Binding-site contacts:
Ligand atom C3 contacts residue ILE65 of chain 1.A at 3.8 Å (hydrophobic).
Ligand atom O1 contacts residue GLU37 of chain 1.A at 3.2 Å.
Ligand atom C17 contacts residue ARG63 of chain 1.A at 3.5 Å.
Ligand atom C19 contacts residue ARG123 of chain 1.A at 3.6 Å.
Ligand atom C20 contacts residue PRO66 of chain 1.A at 3.7 Å (hydrophobic).
Ligand atom C19 contacts residue GLY64 of chain 1.A at 3.5 Å.
Ligand atom C22 contacts residue ASN33 of chain 1.A at 3.4 Å.
Ligand atom S1 contacts residue GLU37 of chain 1.A at 3.3 Å (salt-bridge).
Ligand atom C5 contacts residue GLU37 of chain 1.A at 3.6 Å.
Ligand atom C20 contacts residue GLY64 of chain 1.A at 3.7 Å.
Ligand atom C21 contacts residue ILE65 of chain 1.A at 3.6 Å (hydrophobic).
Ligand atom C16 contacts residue PRO66 of chain 1.A at 3.6 Å (hydrophobic).
Ligand atom CL1 contacts residue ASN33 of chain 1.A at 3.5 Å.
Ligand atom C18 contacts residue ARG63 of chain 1.A at 3.6 Å.
Ligand atom C6 contacts residue ARG63 of chain 1.A at 3.7 Å.
Ligand atom C2 contacts residue ASP60 of chain 1.A at 3.5 Å.
Ligand atom CL2 contacts residue VAL107 of chain 1.A at 3.5 Å.
Ligand atom CL2 contacts residue VAL154 of chain 1.A at 3.8 Å.
Ligand atom S1 contacts residue GLY64 of chain 1.A at 3.5 Å (h-bond).
Ligand atom C6 contacts residue PRO66 of chain 1.A at 3.8 Å (hydrophobic).
Ligand atom C4 contacts residue ILE65 of chain 1.A at 3.8 Å (hydrophobic).
Ligand atom C7 contacts residue PRO66 of chain 1.A at 3.9 Å (hydrophobic).
Ligand atom CL2 contacts residue ASN33 of chain 1.A at 3.7 Å.
Ligand atom O1 contacts residue THR152 of chain 1.A at 3.7 Å.
Ligand atom O3 contacts residue ARG123 of chain 1.A at 2.8 Å (salt-bridge).
Ligand atom C17 contacts residue PRO66 of chain 1.A at 3.6 Å (hydrophobic).
Ligand atom N1 contacts residue THR152 of chain 1.A at 3.6 Å.
Ligand atom C2 contacts residue ASN33 of chain 1.A at 3.8 Å.
Ligand atom N2 contacts residue ILE65 of chain 1.A at 3.8 Å.
Ligand atom N1 contacts residue ASP60 of chain 1.A at 2.8 Å (salt-bridge).
Ligand atom CL1 contacts residue ILE65 of chain 1.A at 3.5 Å.
Ligand atom C18 contacts residue ARG123 of chain 1.A at 3.7 Å.
Ligand atom C2 contacts residue THR152 of chain 1.A at 3.8 Å.
Ligand atom S1 contacts residue ILE65 of chain 1.A at 3.8 Å.
Ligand atom C20 contacts residue ARG63 of chain 1.A at 3.5 Å.
Ligand atom O1 contacts residue ASP60 of chain 1.A at 3.7 Å.
Ligand atom C19 contacts residue PRO66 of chain 1.A at 3.7 Å (hydrophobic).
Ligand atom C21 contacts residue ASN33 of chain 1.A at 3.5 Å.
Ligand atom C19 contacts residue ARG63 of chain 1.A at 3.4 Å.
Ligand atom C1 contacts residue ASP60 of chain 1.A at 3.4 Å.

The small molecule below binds the protein below.
Small molecule (SMILES): Cc1[nH]c(C(=O)Nc2nc3c(O[C@@H](C)c4ccccc4)cc(C(=O)O)cc3s2)c(Cl)c1Cl

Sequence of chain 1.A:
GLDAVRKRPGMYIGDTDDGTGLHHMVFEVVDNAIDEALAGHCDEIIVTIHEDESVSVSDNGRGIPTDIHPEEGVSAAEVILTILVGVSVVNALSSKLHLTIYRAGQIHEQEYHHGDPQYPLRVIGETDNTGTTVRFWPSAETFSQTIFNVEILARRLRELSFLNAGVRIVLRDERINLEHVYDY